The protein below binds the small molecule below.
Small molecule (SMILES): CC(C)c1cccc(CNC[C@@H](O)[C@@H]2C[C@H](C)CCCCCCCCC(=O)N(C)[C@@H](C)C(=O)N2)c1

Binding-site contacts:
Ligand atom O46 contacts residue ASP48 of chain 1.A at 2.6 Å (salt-bridge).
Ligand atom C62 contacts residue THR88 of chain 1.A at 3.6 Å.
Ligand atom O76 contacts residue THR88 of chain 1.A at 3.3 Å (h-bond).
Ligand atom C32 contacts residue THR248 of chain 1.A at 3.5 Å.
Ligand atom C53 contacts residue GLY50 of chain 1.A at 3.6 Å.
Ligand atom C2 contacts residue THR247 of chain 1.A at 3.7 Å.
Ligand atom C32 contacts residue GLY246 of chain 1.A at 3.5 Å.
Ligand atom C7 contacts residue TYR87 of chain 1.A at 3.7 Å (hydrophobic).
Ligand atom N5 contacts residue THR247 of chain 1.A at 3.7 Å.
Ligand atom C40 contacts residue GLN89 of chain 1.A at 3.5 Å.
Ligand atom C7 contacts residue GLY246 of chain 1.A at 3.7 Å.
Ligand atom C48 contacts residue ASP244 of chain 1.A at 3.3 Å.
Ligand atom C44 contacts residue ASP48 of chain 1.A at 3.6 Å.
Ligand atom C77 contacts residue THR88 of chain 1.A at 3.7 Å.
Ligand atom C53 contacts residue ASP244 of chain 1.A at 3.5 Å.
Ligand atom O46 contacts residue TYR87 of chain 1.A at 3.3 Å.
Ligand atom C81 contacts residue GLN89 of chain 1.A at 3.6 Å.
Ligand atom C40 contacts residue TYR87 of chain 1.A at 3.5 Å (hydrophobic).
Ligand atom O76 contacts residue TYR87 of chain 1.A at 3.6 Å.
Ligand atom C77 contacts residue GLN89 of chain 1.A at 3.6 Å.
Ligand atom O76 contacts residue GLN89 of chain 1.A at 3.4 Å (h-bond).
Ligand atom C9 contacts residue ASP48 of chain 1.A at 3.7 Å.
Ligand atom C72 contacts residue SER51 of chain 1.A at 3.6 Å.
Ligand atom C72 contacts residue TYR87 of chain 1.A at 3.4 Å (hydrophobic).
Ligand atom N51 contacts residue GLY50 of chain 1.A at 3.2 Å (h-bond).
Ligand atom C35 contacts residue THR248 of chain 1.A at 3.5 Å.
Ligand atom C17 contacts residue TRP131 of chain 1.A at 3.7 Å (hydrophobic).
Ligand atom C48 contacts residue THR247 of chain 1.A at 3.7 Å.
Ligand atom N5 contacts residue GLY246 of chain 1.A at 3.0 Å (h-bond).
Ligand atom C72 contacts residue VAL85 of chain 1.A at 3.5 Å (hydrophobic).
Ligand atom C44 contacts residue ASP244 of chain 1.A at 3.7 Å.
Ligand atom O46 contacts residue GLY50 of chain 1.A at 3.7 Å.
Ligand atom C26 contacts residue GLN28 of chain 1.A at 3.5 Å.
Ligand atom C60 contacts residue PRO86 of chain 1.A at 3.5 Å (hydrophobic).
Ligand atom C9 contacts residue GLY246 of chain 1.A at 3.4 Å.
Ligand atom O39 contacts residue THR247 of chain 1.A at 3.3 Å.
Ligand atom C64 contacts residue THR88 of chain 1.A at 3.1 Å.
Ligand atom O39 contacts residue THR248 of chain 1.A at 2.9 Å (h-bond).
Ligand atom C57 contacts residue GLY50 of chain 1.A at 3.2 Å.
Ligand atom N51 contacts residue ASP244 of chain 1.A at 2.6 Å (salt-bridge).

Sequence of chain 1.A:
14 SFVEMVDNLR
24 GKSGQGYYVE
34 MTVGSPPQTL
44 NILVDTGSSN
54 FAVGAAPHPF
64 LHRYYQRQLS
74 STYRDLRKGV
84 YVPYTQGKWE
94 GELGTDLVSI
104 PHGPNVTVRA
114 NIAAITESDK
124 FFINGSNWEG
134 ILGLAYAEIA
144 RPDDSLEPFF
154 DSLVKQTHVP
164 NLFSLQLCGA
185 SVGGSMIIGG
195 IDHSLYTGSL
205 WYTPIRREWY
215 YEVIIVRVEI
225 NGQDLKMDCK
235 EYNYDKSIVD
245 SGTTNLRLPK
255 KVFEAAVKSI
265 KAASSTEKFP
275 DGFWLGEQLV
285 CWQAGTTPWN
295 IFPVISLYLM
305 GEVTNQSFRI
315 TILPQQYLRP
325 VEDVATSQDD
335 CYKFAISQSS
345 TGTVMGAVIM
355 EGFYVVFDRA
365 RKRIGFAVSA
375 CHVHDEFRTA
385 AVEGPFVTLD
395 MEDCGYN